Binding-site contacts:
Ligand atom C7 contacts residue PHE44 of chain 1.D at 4.1 Å (hydrophobic).
Ligand atom C3 contacts residue ASN46 of chain 1.D at 3.6 Å.
Ligand atom C5 contacts residue ASN195 of chain 1.D at 4.1 Å.
Ligand atom C2 contacts residue ASN195 of chain 1.D at 4.0 Å.
Ligand atom C1 contacts residue ASN46 of chain 1.D at 1.4 Å.
Ligand atom C8 contacts residue ASN43 of chain 1.D at 3.5 Å.
Ligand atom C2 contacts residue ASN46 of chain 1.D at 2.4 Å.
Ligand atom N2 contacts residue ASN46 of chain 1.D at 2.8 Å (h-bond).
Ligand atom C7 contacts residue ASN43 of chain 1.D at 4.4 Å.
Ligand atom C7 contacts residue ASN46 of chain 1.D at 3.7 Å.
Ligand atom C8 contacts residue PHE44 of chain 1.D at 3.0 Å (hydrophobic).
Ligand atom N2 contacts residue ASN195 of chain 1.D at 3.8 Å.
Ligand atom N2 contacts residue PHE44 of chain 1.D at 4.2 Å.
Ligand atom C4 contacts residue ASN46 of chain 1.D at 4.2 Å.
Ligand atom C5 contacts residue ASN46 of chain 1.D at 3.7 Å.
Ligand atom O5 contacts residue ASN46 of chain 1.D at 2.4 Å (h-bond).
Ligand atom C3 contacts residue ASN195 of chain 1.D at 3.8 Å.
Ligand atom C1 contacts residue ASN195 of chain 1.D at 3.8 Å.
Ligand atom O7 contacts residue ASN46 of chain 1.D at 4.2 Å.

This protein binds this small molecule.
Small molecule (SMILES): CC(=O)N[C@@H]1[C@@H](O)[C@H](O)[C@@H](CO)O[C@H]1O

Sequence of chain 1.D:
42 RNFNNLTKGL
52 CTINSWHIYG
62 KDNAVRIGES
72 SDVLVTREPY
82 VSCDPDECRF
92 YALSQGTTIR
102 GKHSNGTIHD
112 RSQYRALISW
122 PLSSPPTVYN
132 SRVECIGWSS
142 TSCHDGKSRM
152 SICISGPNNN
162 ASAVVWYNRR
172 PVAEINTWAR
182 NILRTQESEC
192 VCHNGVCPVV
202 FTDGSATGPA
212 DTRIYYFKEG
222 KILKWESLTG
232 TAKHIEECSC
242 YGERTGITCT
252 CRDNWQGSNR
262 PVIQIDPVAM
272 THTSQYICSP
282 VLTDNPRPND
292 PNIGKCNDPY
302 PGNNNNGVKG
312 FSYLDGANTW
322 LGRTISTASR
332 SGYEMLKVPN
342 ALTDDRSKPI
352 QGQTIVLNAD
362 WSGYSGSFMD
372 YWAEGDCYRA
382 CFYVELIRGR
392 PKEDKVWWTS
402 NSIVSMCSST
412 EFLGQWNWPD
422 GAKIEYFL